Binding-site contacts:
Ligand atom O7 contacts residue ALA161 of chain 1.A at 3.2 Å (h-bond).
Ligand atom C2 contacts residue ASN444 of chain 1.A at 2.5 Å.
Ligand atom C4 contacts residue GLN443 of chain 1.A at 3.9 Å.
Ligand atom C8 contacts residue LEU15 of chain 1.A at 4.0 Å (hydrophobic).
Ligand atom C6 contacts residue GLN443 of chain 1.A at 3.6 Å.
Ligand atom C8 contacts residue MET162 of chain 1.A at 4.3 Å (hydrophobic).
Ligand atom O6 contacts residue PHE440 of chain 1.A at 3.4 Å.
Ligand atom O5 contacts residue GLN443 of chain 1.A at 3.9 Å.
Ligand atom O5 contacts residue ASN444 of chain 1.A at 2.2 Å (h-bond).
Ligand atom C6 contacts residue ASN444 of chain 1.A at 3.8 Å.
Ligand atom C7 contacts residue ALA161 of chain 1.A at 3.4 Å (hydrophobic).
Ligand atom C6 contacts residue PHE440 of chain 1.A at 4.2 Å (hydrophobic).
Ligand atom C7 contacts residue ASN444 of chain 1.A at 3.8 Å.
Ligand atom C4 contacts residue ASN444 of chain 1.A at 4.1 Å.
Ligand atom C3 contacts residue ASN444 of chain 1.A at 3.8 Å.
Ligand atom C1 contacts residue GLN443 of chain 1.A at 3.6 Å.
Ligand atom O6 contacts residue ASN444 of chain 1.A at 2.8 Å (h-bond).
Ligand atom O4 contacts residue GLN443 of chain 1.A at 4.3 Å.
Ligand atom C1 contacts residue ASN444 of chain 1.A at 1.4 Å.
Ligand atom C5 contacts residue GLN443 of chain 1.A at 3.7 Å.
Ligand atom N2 contacts residue ASN444 of chain 1.A at 3.1 Å (h-bond).
Ligand atom C8 contacts residue ALA161 of chain 1.A at 3.6 Å (hydrophobic).
Ligand atom O7 contacts residue ASN444 of chain 1.A at 4.1 Å.
Ligand atom C5 contacts residue ASN444 of chain 1.A at 3.5 Å.
Ligand atom N2 contacts residue ALA161 of chain 1.A at 4.1 Å.

Sequence of chain 1.A:
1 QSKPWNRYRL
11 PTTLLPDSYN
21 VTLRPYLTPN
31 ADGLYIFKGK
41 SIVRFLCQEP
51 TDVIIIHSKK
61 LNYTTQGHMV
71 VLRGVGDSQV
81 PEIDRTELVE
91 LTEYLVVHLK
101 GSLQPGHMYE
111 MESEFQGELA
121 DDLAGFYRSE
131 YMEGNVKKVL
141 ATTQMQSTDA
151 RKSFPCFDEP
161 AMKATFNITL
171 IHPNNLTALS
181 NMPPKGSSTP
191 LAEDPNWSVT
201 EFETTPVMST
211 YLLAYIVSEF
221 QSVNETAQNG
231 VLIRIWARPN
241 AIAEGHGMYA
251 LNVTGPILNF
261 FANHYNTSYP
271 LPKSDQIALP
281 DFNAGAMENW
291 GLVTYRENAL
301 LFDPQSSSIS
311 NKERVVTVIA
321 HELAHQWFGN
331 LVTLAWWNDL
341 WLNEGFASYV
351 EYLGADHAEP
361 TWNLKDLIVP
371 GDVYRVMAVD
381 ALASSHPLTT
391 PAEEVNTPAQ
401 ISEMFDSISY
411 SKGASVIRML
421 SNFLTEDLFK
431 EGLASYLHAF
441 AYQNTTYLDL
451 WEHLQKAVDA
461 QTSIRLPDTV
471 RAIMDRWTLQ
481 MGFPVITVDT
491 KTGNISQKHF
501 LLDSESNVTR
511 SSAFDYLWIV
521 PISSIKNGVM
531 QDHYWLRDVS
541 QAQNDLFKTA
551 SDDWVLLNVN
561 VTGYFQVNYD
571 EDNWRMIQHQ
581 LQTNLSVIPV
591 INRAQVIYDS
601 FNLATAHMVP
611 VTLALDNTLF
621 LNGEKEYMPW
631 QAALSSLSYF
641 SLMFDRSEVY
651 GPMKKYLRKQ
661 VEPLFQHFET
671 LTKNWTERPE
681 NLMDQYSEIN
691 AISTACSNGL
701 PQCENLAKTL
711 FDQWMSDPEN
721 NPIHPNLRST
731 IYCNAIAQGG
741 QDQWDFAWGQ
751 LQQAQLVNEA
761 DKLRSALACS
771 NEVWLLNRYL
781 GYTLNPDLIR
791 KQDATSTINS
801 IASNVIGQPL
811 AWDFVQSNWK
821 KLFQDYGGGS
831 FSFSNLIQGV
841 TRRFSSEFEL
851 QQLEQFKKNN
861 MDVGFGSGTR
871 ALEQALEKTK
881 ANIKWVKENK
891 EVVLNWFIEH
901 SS

A small-molecule ligand and the protein it binds are described below.
Small molecule (SMILES): CC(=O)N[C@H]1[C@H](O[C@H]2[C@H](O)[C@@H](NC(C)=O)CO[C@@H]2CO)O[C@H](CO)[C@@H](O)[C@@H]1O